Binding-site contacts:
Ligand atom C06 contacts residue PHE288 of chain 1.A at 3.6 Å (hydrophobic).
Ligand atom C02 contacts residue HEM1 of chain 1.C at 3.5 Å.
Ligand atom C06 contacts residue VAL271 of chain 1.A at 3.6 Å (hydrophobic).
Ligand atom C21 contacts residue HEM1 of chain 1.C at 3.7 Å.
Ligand atom N28 contacts residue VAL271 of chain 1.A at 3.8 Å.
Ligand atom C07 contacts residue VAL271 of chain 1.A at 3.2 Å (hydrophobic).
Ligand atom C10 contacts residue GLU296 of chain 1.A at 3.5 Å.
Ligand atom C09 contacts residue HEM1 of chain 1.C at 3.7 Å.
Ligand atom N02 contacts residue TRP291 of chain 1.A at 2.6 Å (h-bond).
Ligand atom C32 contacts residue OSG1 of chain 1.F at 3.6 Å.
Ligand atom N02 contacts residue TYR292 of chain 1.A at 3.6 Å.
Ligand atom C02 contacts residue TRP291 of chain 1.A at 3.6 Å (hydrophobic).
Ligand atom O29 contacts residue HEM1 of chain 1.C at 3.2 Å (h-bond).
Ligand atom C11 contacts residue HEM1 of chain 1.C at 3.1 Å.
Ligand atom C11 contacts residue GLY290 of chain 1.A at 3.7 Å.
Ligand atom N28 contacts residue ASN273 of chain 1.A at 3.4 Å (h-bond).
Ligand atom C09 contacts residue GLU296 of chain 1.A at 3.5 Å.
Ligand atom C24 contacts residue HEM1 of chain 1.C at 3.2 Å.
Ligand atom N02 contacts residue GLU296 of chain 1.A at 2.7 Å (salt-bridge).
Ligand atom C04 contacts residue HEM1 of chain 1.C at 3.6 Å.
Ligand atom C30 contacts residue TRP382 of chain 1.A at 3.8 Å (hydrophobic).
Ligand atom N02 contacts residue HEM1 of chain 1.C at 3.5 Å.
Ligand atom C10 contacts residue HEM1 of chain 1.C at 3.7 Å.
Ligand atom C26 contacts residue HEM1 of chain 1.C at 3.4 Å.
Ligand atom C08 contacts residue HEM1 of chain 1.C at 3.7 Å.
Ligand atom C23 contacts residue HEM1 of chain 1.C at 3.6 Å.
Ligand atom C07 contacts residue HEM1 of chain 1.C at 3.7 Å.
Ligand atom C03 contacts residue HEM1 of chain 1.C at 3.3 Å.
Ligand atom O29 contacts residue TYR410 of chain 1.A at 3.6 Å.
Ligand atom N01 contacts residue GLU296 of chain 1.A at 2.7 Å (salt-bridge).
Ligand atom C27 contacts residue HEM1 of chain 1.C at 3.1 Å.
Ligand atom C11 contacts residue PHE288 of chain 1.A at 3.8 Å (hydrophobic).
Ligand atom C25 contacts residue HEM1 of chain 1.C at 3.0 Å.
Ligand atom N02 contacts residue PRO269 of chain 1.A at 3.8 Å.
Ligand atom C22 contacts residue HEM1 of chain 1.C at 3.5 Å.
Ligand atom C02 contacts residue GLU296 of chain 1.A at 3.5 Å.
Ligand atom C08 contacts residue VAL271 of chain 1.A at 3.8 Å (hydrophobic).
Ligand atom N01 contacts residue HEM1 of chain 1.C at 3.7 Å.
Ligand atom C31 contacts residue MET40 of chain 1.A at 3.6 Å (hydrophobic).
Ligand atom C06 contacts residue HEM1 of chain 1.C at 3.6 Å.

Sequence of chain 1.A:
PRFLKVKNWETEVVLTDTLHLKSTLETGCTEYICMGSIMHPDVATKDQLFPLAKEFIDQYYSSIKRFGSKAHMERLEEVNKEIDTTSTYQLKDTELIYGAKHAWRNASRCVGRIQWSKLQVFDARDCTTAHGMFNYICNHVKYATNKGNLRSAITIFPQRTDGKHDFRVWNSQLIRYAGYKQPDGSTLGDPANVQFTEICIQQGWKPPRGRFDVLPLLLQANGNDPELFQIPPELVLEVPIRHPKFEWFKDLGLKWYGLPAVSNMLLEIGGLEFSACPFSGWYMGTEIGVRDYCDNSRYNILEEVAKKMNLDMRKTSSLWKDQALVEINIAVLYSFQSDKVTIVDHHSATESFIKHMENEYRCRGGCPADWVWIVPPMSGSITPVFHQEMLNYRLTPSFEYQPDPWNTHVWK

A protein and the small-molecule ligand that binds it are described below.
Small molecule (SMILES): CCCOc1ccc(-c2ccc3c(C)cc(N)nc3c2)cc1CN